A small-molecule ligand and the protein it binds are described below.
Small molecule (SMILES): Nc1ncnc2c1ncn2[C@@H]1O[C@H]([C@@H]2O[C@@H]3[C@H](O[P](=O)(O)O2)[C@@H](CO[P](=O)(O)O[C@H]2[C@@H](O)[C@H](n4cnc5c(N)ncnc54)O[C@@H]2COP(=O)=O)O[C@H]3n2ccc(=O)[nH]c2=O)[C@@H](O[P](=O)(O)OC[C@H]2O[C@@H](n3ccc(=O)[nH]c3=O)[C@H](O)[C@@H]2O)[C@H]1O

Sequence of chain 49.F:
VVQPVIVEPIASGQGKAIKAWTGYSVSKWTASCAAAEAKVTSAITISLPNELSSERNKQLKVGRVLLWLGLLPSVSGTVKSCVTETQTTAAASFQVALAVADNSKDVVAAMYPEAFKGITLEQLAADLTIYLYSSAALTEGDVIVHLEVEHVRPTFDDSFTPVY

Binding-site contacts:
Ligand atom C4 contacts residue TRP47 of chain 49.F at 3.3 Å (hydrophobic).
Ligand atom C2' contacts residue LYS143 of chain 49.F at 3.7 Å.
Ligand atom O2' contacts residue GLU140 of chain 49.F at 2.3 Å (salt-bridge).
Ligand atom N3 contacts residue TRP47 of chain 49.F at 3.4 Å.
Ligand atom N9 contacts residue TRP47 of chain 49.F at 3.3 Å.
Ligand atom C8 contacts residue TRP47 of chain 49.F at 3.6 Å (hydrophobic).
Ligand atom C2 contacts residue TRP47 of chain 49.F at 3.4 Å (hydrophobic).
Ligand atom O2' contacts residue LYS143 of chain 49.F at 3.8 Å.
Ligand atom N6 contacts residue TRP47 of chain 49.F at 4.2 Å.
Ligand atom C6 contacts residue TRP47 of chain 49.F at 3.7 Å (hydrophobic).
Ligand atom N9 contacts residue LYS143 of chain 49.F at 3.2 Å (salt-bridge).
Ligand atom C1' contacts residue TRP47 of chain 49.F at 3.7 Å (hydrophobic).
Ligand atom C1' contacts residue LYS143 of chain 49.F at 3.1 Å.
Ligand atom N1 contacts residue TRP47 of chain 49.F at 3.7 Å.
Ligand atom C5 contacts residue TRP47 of chain 49.F at 3.8 Å (hydrophobic).
Ligand atom C1' contacts residue GLU140 of chain 49.F at 2.7 Å.
Ligand atom O4' contacts residue LYS143 of chain 49.F at 4.4 Å.
Ligand atom C4' contacts residue GLU140 of chain 49.F at 3.4 Å.
Ligand atom O3' contacts residue GLU140 of chain 49.F at 4.4 Å.
Ligand atom N7 contacts residue TRP47 of chain 49.F at 3.6 Å.
Ligand atom O4' contacts residue TRP47 of chain 49.F at 3.4 Å.
Ligand atom C8 contacts residue LYS143 of chain 49.F at 2.7 Å.
Ligand atom N9 contacts residue GLU140 of chain 49.F at 4.1 Å.
Ligand atom O4' contacts residue LYS143 of chain 49.F at 4.2 Å.
Ligand atom C2' contacts residue GLU140 of chain 49.F at 3.0 Å.
Ligand atom N7 contacts residue LYS143 of chain 49.F at 3.8 Å.
Ligand atom O4' contacts residue GLU140 of chain 49.F at 3.0 Å (salt-bridge).
Ligand atom C5' contacts residue ARG90 of chain 49.F at 4.3 Å.
Ligand atom C3' contacts residue GLU140 of chain 49.F at 3.8 Å.